A protein and the small-molecule ligand that binds it are described below.
Small molecule (SMILES): CC(=O)N[C@H]1[C@H](O[C@H]2[C@H](O)[C@@H](NC(C)=O)CO[C@@H]2CO)O[C@H](CO)[C@@H](O[C@@H]2O[C@H](CO[C@H]3O[C@H](CO)[C@@H](O)[C@H](O)[C@@H]3O)[C@@H](O)[C@H](O[C@H]3O[C@H](CO)[C@@H](O)[C@H](O)[C@@H]3O)[C@@H]2O)[C@@H]1O

Binding-site contacts:
Ligand atom O5 contacts residue ASN568 of chain 1.A at 2.3 Å (h-bond).
Ligand atom N2 contacts residue ASN568 of chain 1.A at 2.9 Å (h-bond).
Ligand atom C7 contacts residue GLN456 of chain 1.A at 3.7 Å.
Ligand atom O5 contacts residue GLN456 of chain 1.A at 3.9 Å.
Ligand atom O3 contacts residue GLN456 of chain 1.A at 3.2 Å (h-bond).
Ligand atom C1 contacts residue ASP538 of chain 1.A at 3.7 Å.
Ligand atom C8 contacts residue SER540 of chain 1.A at 3.6 Å.
Ligand atom C7 contacts residue ASN568 of chain 1.A at 3.6 Å.
Ligand atom O7 contacts residue ASN568 of chain 1.A at 3.8 Å.
Ligand atom O7 contacts residue SER540 of chain 1.A at 4.1 Å.
Ligand atom C1 contacts residue ASN568 of chain 1.A at 1.5 Å.
Ligand atom C8 contacts residue ASP538 of chain 1.A at 3.6 Å.
Ligand atom C2 contacts residue ASP538 of chain 1.A at 3.6 Å.
Ligand atom C6 contacts residue VAL592 of chain 1.A at 4.0 Å (hydrophobic).
Ligand atom C8 contacts residue TYR512 of chain 1.A at 4.1 Å (hydrophobic).
Ligand atom C5 contacts residue ASN568 of chain 1.A at 3.6 Å.
Ligand atom C4 contacts residue GLN456 of chain 1.A at 4.0 Å.
Ligand atom O5 contacts residue VAL592 of chain 1.A at 3.6 Å.
Ligand atom O7 contacts residue GLN456 of chain 1.A at 3.1 Å.
Ligand atom O7 contacts residue TYR512 of chain 1.A at 2.9 Å (h-bond).
Ligand atom C6 contacts residue GLN456 of chain 1.A at 3.8 Å.
Ligand atom C7 contacts residue TYR512 of chain 1.A at 4.0 Å (hydrophobic).
Ligand atom C2 contacts residue ASN568 of chain 1.A at 2.4 Å.
Ligand atom C7 contacts residue SER540 of chain 1.A at 3.5 Å.
Ligand atom C6 contacts residue GLU590 of chain 1.A at 3.3 Å.
Ligand atom C2 contacts residue GLN456 of chain 1.A at 4.0 Å.
Ligand atom C7 contacts residue ASP538 of chain 1.A at 3.5 Å.
Ligand atom N2 contacts residue ASP538 of chain 1.A at 2.6 Å (salt-bridge).
Ligand atom C1 contacts residue SER540 of chain 1.A at 4.1 Å.
Ligand atom O3 contacts residue LYS454 of chain 1.A at 3.7 Å.
Ligand atom C3 contacts residue ASN568 of chain 1.A at 3.8 Å.
Ligand atom O6 contacts residue GLU590 of chain 1.A at 2.7 Å (salt-bridge).
Ligand atom N2 contacts residue SER540 of chain 1.A at 3.6 Å (h-bond).
Ligand atom C6 contacts residue VAL566 of chain 1.A at 3.8 Å (hydrophobic).
Ligand atom C3 contacts residue GLN456 of chain 1.A at 3.9 Å.
Ligand atom C3 contacts residue ASP538 of chain 1.A at 4.0 Å.
Ligand atom O6 contacts residue VAL592 of chain 1.A at 3.7 Å.
Ligand atom O6 contacts residue ARG621 of chain 1.A at 4.0 Å.
Ligand atom C5 contacts residue GLN456 of chain 1.A at 4.1 Å.
Ligand atom C8 contacts residue VAL536 of chain 1.A at 4.1 Å (hydrophobic).

Sequence of chain 1.A:
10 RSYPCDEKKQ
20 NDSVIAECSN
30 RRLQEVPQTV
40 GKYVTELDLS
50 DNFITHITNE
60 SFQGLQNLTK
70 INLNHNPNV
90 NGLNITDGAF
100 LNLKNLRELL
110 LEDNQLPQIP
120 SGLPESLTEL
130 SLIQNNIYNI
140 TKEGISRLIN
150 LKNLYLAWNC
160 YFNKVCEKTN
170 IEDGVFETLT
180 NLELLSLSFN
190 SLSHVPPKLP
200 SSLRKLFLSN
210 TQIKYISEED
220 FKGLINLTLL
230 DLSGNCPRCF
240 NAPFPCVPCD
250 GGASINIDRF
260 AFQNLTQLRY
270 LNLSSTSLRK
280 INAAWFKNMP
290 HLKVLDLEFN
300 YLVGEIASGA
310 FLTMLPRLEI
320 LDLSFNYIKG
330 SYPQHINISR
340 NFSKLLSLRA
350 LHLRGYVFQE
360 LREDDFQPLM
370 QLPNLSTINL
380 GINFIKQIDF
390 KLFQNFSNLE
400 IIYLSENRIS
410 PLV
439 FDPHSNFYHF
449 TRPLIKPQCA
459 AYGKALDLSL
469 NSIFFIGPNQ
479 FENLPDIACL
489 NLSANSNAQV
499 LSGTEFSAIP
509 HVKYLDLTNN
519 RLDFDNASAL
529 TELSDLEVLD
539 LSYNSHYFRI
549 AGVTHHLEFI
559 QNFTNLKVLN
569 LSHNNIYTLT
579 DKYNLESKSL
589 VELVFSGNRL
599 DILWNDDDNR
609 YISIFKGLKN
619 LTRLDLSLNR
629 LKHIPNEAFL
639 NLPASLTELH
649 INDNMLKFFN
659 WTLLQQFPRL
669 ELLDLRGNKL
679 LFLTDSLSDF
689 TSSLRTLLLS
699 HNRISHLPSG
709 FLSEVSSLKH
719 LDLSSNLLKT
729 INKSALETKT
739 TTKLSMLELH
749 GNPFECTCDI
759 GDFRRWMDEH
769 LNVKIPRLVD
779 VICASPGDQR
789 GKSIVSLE